Sequence of chain 4.A:
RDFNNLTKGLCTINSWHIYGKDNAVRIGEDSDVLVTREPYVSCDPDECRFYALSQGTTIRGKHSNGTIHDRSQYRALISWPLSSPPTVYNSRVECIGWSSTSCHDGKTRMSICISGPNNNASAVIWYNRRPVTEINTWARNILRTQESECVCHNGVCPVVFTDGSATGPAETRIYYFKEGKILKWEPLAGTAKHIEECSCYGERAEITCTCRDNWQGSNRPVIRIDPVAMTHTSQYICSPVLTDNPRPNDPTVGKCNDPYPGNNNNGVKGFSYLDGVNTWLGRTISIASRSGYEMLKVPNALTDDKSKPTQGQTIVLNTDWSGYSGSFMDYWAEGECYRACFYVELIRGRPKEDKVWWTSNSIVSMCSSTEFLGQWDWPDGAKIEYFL

A protein and the small-molecule ligand that binds it are described below.
Small molecule (SMILES): CC(=O)N[C@@H]1[C@@H](O)[C@H](O)[C@@H](CO)O[C@H]1O

Binding-site contacts:
Ligand atom N2 contacts residue ASP2 of chain 4.A at 4.2 Å.
Ligand atom C8 contacts residue ASN4 of chain 4.A at 4.4 Å.
Ligand atom C4 contacts residue ASN5 of chain 4.A at 4.3 Å.
Ligand atom N2 contacts residue ASN5 of chain 4.A at 3.0 Å (h-bond).
Ligand atom C1 contacts residue ASN5 of chain 4.A at 1.5 Å.
Ligand atom C8 contacts residue PHE3 of chain 4.A at 3.1 Å (hydrophobic).
Ligand atom C2 contacts residue PHE3 of chain 4.A at 3.9 Å (hydrophobic).
Ligand atom C3 contacts residue PHE3 of chain 4.A at 4.4 Å (hydrophobic).
Ligand atom O3 contacts residue ASP2 of chain 4.A at 3.7 Å.
Ligand atom C3 contacts residue ASN154 of chain 4.A at 4.4 Å.
Ligand atom C1 contacts residue ASN154 of chain 4.A at 3.7 Å.
Ligand atom C2 contacts residue ASN5 of chain 4.A at 2.5 Å.
Ligand atom C7 contacts residue ASP2 of chain 4.A at 3.8 Å.
Ligand atom C7 contacts residue ASN5 of chain 4.A at 4.1 Å.
Ligand atom N2 contacts residue PHE3 of chain 4.A at 2.8 Å (h-bond).
Ligand atom O5 contacts residue ASN5 of chain 4.A at 2.3 Å (h-bond).
Ligand atom C5 contacts residue ASN5 of chain 4.A at 3.7 Å.
Ligand atom C7 contacts residue PHE3 of chain 4.A at 3.3 Å (hydrophobic).
Ligand atom C5 contacts residue ASN154 of chain 4.A at 3.9 Å.
Ligand atom C8 contacts residue ASP2 of chain 4.A at 3.6 Å.
Ligand atom O5 contacts residue ASN154 of chain 4.A at 4.1 Å.
Ligand atom C1 contacts residue PHE3 of chain 4.A at 4.1 Å (hydrophobic).
Ligand atom C3 contacts residue ASN5 of chain 4.A at 3.8 Å.
Ligand atom O7 contacts residue ASP2 of chain 4.A at 4.2 Å.